A small-molecule ligand and the protein it binds are described below.
Small molecule (SMILES): COc1cccc2[nH]c(C(=O)N[C@@H](CC(C)C)C(=O)N[C@@H](C[C@@H]3CCNC3=O)[C@H](O)CO)cc12

Binding-site contacts:
Ligand atom N8 contacts residue GLU166 of chain 1.A at 2.8 Å (salt-bridge).
Ligand atom C15 contacts residue HIS164 of chain 1.A at 3.4 Å.
Ligand atom N23 contacts residue HIS164 of chain 1.A at 2.9 Å (h-bond).
Ligand atom C36 contacts residue HIS41 of chain 1.A at 3.3 Å.
Ligand atom N23 contacts residue CYS145 of chain 1.A at 3.0 Å (h-bond).
Ligand atom C1 contacts residue GLN189 of chain 1.A at 3.5 Å.
Ligand atom C21 contacts residue HIS164 of chain 1.A at 3.6 Å.
Ligand atom O33 contacts residue GLU166 of chain 1.A at 3.5 Å.
Ligand atom N31 contacts residue SER1 of chain 1.B at 3.7 Å.
Ligand atom C7 contacts residue GLU166 of chain 1.A at 3.6 Å.
Ligand atom O13 contacts residue GLU166 of chain 1.A at 2.9 Å (salt-bridge).
Ligand atom C11 contacts residue THR190 of chain 1.A at 3.7 Å.
Ligand atom O37 contacts residue CYS145 of chain 1.A at 3.2 Å (h-bond).
Ligand atom O35 contacts residue GLY143 of chain 1.A at 3.5 Å (h-bond).
Ligand atom C17 contacts residue GLN189 of chain 1.A at 3.5 Å.
Ligand atom C32 contacts residue GLU166 of chain 1.A at 3.5 Å.
Ligand atom N31 contacts residue PHE140 of chain 1.A at 3.1 Å (h-bond).
Ligand atom C3 contacts residue THR190 of chain 1.A at 3.6 Å.
Ligand atom C5 contacts residue PRO168 of chain 1.A at 3.7 Å (hydrophobic).
Ligand atom O33 contacts residue HIS172 of chain 1.A at 3.5 Å.
Ligand atom O2 contacts residue THR190 of chain 1.A at 3.5 Å (h-bond).
Ligand atom C4 contacts residue ALA191 of chain 1.A at 3.6 Å (hydrophobic).
Ligand atom O37 contacts residue HIS41 of chain 1.A at 2.8 Å.
Ligand atom C5 contacts residue ALA191 of chain 1.A at 3.7 Å (hydrophobic).
Ligand atom C29 contacts residue ASN142 of chain 1.A at 3.7 Å.
Ligand atom C26 contacts residue CYS145 of chain 1.A at 3.2 Å (hydrophobic).
Ligand atom O13 contacts residue MET165 of chain 1.A at 3.4 Å.
Ligand atom O35 contacts residue CYS145 of chain 1.A at 2.7 Å (h-bond).
Ligand atom O2 contacts residue GLN189 of chain 1.A at 3.4 Å.
Ligand atom N31 contacts residue GLU166 of chain 1.A at 3.2 Å (salt-bridge).
Ligand atom C30 contacts residue ASN142 of chain 1.A at 3.5 Å.
Ligand atom O33 contacts residue HIS163 of chain 1.A at 2.7 Å (h-bond).
Ligand atom O35 contacts residue SER144 of chain 1.A at 3.6 Å (h-bond).
Ligand atom N14 contacts residue GLN189 of chain 1.A at 3.0 Å (h-bond).
Ligand atom C10 contacts residue GLN189 of chain 1.A at 3.4 Å.
Ligand atom O33 contacts residue PHE140 of chain 1.A at 3.4 Å.
Ligand atom C24 contacts residue CYS145 of chain 1.A at 2.7 Å (hydrophobic).
Ligand atom C34 contacts residue CYS145 of chain 1.A at 1.9 Å (hydrophobic).
Ligand atom C36 contacts residue CYS145 of chain 1.A at 2.8 Å (hydrophobic).
Ligand atom C19 contacts residue HIS164 of chain 1.A at 3.5 Å.

Sequence of chain 1.A:
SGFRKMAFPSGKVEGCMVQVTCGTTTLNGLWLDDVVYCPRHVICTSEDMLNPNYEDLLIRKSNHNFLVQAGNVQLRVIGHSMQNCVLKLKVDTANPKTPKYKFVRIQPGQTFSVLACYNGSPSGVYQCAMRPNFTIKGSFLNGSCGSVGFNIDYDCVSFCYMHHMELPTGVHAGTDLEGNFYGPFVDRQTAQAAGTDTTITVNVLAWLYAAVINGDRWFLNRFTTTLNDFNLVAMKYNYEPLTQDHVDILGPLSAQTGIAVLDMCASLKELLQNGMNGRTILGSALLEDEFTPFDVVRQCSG

Sequence of chain 1.B:
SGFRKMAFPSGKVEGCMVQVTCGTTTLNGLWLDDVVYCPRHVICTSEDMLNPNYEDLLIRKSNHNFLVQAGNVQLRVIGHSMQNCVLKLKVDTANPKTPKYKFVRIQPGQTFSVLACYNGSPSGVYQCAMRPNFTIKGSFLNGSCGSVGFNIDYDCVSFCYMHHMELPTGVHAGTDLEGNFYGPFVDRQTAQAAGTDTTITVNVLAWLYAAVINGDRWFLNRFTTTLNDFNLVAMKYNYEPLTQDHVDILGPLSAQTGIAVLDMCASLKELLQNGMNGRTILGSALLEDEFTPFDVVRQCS